Sequence of chain 1.AA:
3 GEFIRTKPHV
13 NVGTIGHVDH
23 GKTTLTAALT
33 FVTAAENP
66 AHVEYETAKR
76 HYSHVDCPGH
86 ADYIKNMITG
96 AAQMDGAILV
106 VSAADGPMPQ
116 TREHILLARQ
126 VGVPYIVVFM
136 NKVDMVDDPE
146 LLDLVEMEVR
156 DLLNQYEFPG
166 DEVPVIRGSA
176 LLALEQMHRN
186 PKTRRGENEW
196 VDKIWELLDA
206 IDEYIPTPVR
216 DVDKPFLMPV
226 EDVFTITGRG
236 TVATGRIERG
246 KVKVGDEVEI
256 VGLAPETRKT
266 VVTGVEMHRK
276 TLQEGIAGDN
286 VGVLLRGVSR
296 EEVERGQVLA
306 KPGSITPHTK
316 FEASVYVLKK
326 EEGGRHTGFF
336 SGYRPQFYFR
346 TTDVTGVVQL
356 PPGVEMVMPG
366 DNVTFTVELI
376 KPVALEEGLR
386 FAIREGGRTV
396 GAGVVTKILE

This small molecule binds to this protein.
Small molecule (SMILES): N[C@H](C=O)Cc1ccccc1

Binding-site contacts:
Ligand atom CE1 contacts residue THR239 of chain 1.AA at 3.7 Å.
Ligand atom CE2 contacts residue ARG274 of chain 1.AA at 4.1 Å.
Ligand atom CB contacts residue HIS273 of chain 1.AA at 4.3 Å.
Ligand atom N contacts residue MET272 of chain 1.AA at 3.2 Å.
Ligand atom N contacts residue VAL286 of chain 1.AA at 4.0 Å.
Ligand atom O contacts residue ARG274 of chain 1.AA at 3.0 Å (salt-bridge).
Ligand atom CZ contacts residue HIS67 of chain 1.AA at 4.5 Å.
Ligand atom CD1 contacts residue ASN285 of chain 1.AA at 4.2 Å.
Ligand atom N contacts residue GLY287 of chain 1.AA at 4.2 Å.
Ligand atom CB contacts residue HIS67 of chain 1.AA at 4.0 Å.
Ligand atom CE2 contacts residue HIS67 of chain 1.AA at 3.8 Å.
Ligand atom CD2 contacts residue ARG274 of chain 1.AA at 4.1 Å.
Ligand atom N contacts residue HIS273 of chain 1.AA at 2.2 Å (h-bond).
Ligand atom CG contacts residue HIS67 of chain 1.AA at 3.6 Å.
Ligand atom CA contacts residue VAL286 of chain 1.AA at 4.0 Å (hydrophobic).
Ligand atom N contacts residue GLU271 of chain 1.AA at 3.5 Å (salt-bridge).
Ligand atom N contacts residue ARG274 of chain 1.AA at 3.9 Å.
Ligand atom C contacts residue ARG274 of chain 1.AA at 3.6 Å.
Ligand atom CA contacts residue HIS273 of chain 1.AA at 3.5 Å.
Ligand atom CD2 contacts residue HIS67 of chain 1.AA at 3.6 Å.
Ligand atom CE1 contacts residue HIS67 of chain 1.AA at 4.5 Å.
Ligand atom CD1 contacts residue THR239 of chain 1.AA at 3.6 Å.
Ligand atom O contacts residue HIS273 of chain 1.AA at 2.9 Å.
Ligand atom CA contacts residue ASN285 of chain 1.AA at 4.0 Å.
Ligand atom CD1 contacts residue HIS67 of chain 1.AA at 4.0 Å.
Ligand atom N contacts residue ASN285 of chain 1.AA at 3.5 Å (h-bond).
Ligand atom CB contacts residue ASN285 of chain 1.AA at 3.9 Å.
Ligand atom CA contacts residue GLU271 of chain 1.AA at 4.3 Å.
Ligand atom CA contacts residue GLY287 of chain 1.AA at 4.0 Å.
Ligand atom CA contacts residue ARG274 of chain 1.AA at 4.4 Å.
Ligand atom C contacts residue HIS273 of chain 1.AA at 3.6 Å.